Sequence of chain 1.C:
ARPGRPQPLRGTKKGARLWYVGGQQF

A protein and the small-molecule ligand that binds it are described below.
Small molecule (SMILES): Nc1ccn([C@H]2C[C@H](O)[C@@H](COP(=O)(O)O)O2)c(=O)n1

Sequence of chain 2.A:
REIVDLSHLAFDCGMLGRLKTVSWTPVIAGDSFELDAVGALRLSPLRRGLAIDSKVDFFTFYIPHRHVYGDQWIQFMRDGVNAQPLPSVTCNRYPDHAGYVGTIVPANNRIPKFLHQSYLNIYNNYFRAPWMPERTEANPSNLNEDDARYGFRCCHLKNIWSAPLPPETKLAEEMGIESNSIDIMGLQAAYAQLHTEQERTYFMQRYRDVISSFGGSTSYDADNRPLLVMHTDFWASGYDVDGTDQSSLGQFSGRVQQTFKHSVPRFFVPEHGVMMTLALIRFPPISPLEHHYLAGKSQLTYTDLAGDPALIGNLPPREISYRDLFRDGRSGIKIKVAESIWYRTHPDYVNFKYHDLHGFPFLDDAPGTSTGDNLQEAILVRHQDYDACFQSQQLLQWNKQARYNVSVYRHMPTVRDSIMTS

Binding-site contacts:
Ligand atom C2' contacts residue VAL47 of chain 2.A at 4.3 Å (hydrophobic).
Ligand atom OP1 contacts residue LYS21 of chain 1.C at 3.9 Å.
Ligand atom P contacts residue LYS21 of chain 1.C at 3.4 Å.
Ligand atom OP2 contacts residue ARG412 of chain 2.A at 1.4 Å (salt-bridge).
Ligand atom C5' contacts residue ARG412 of chain 2.A at 3.0 Å.
Ligand atom P contacts residue ARG412 of chain 2.A at 2.7 Å.
Ligand atom O3' contacts residue VAL47 of chain 2.A at 3.1 Å.
Ligand atom C4' contacts residue ASN414 of chain 2.A at 3.0 Å.
Ligand atom C3' contacts residue VAL47 of chain 2.A at 4.0 Å (hydrophobic).
Ligand atom O3' contacts residue ARG412 of chain 2.A at 4.3 Å.
Ligand atom O5' contacts residue ARG412 of chain 2.A at 3.1 Å (salt-bridge).
Ligand atom OP1 contacts residue ARG412 of chain 2.A at 3.8 Å.
Ligand atom O4' contacts residue ASN414 of chain 2.A at 2.9 Å (h-bond).
Ligand atom C3' contacts residue ASN414 of chain 2.A at 4.5 Å.
Ligand atom C5' contacts residue ASN414 of chain 2.A at 3.3 Å.
Ligand atom C1' contacts residue ASN414 of chain 2.A at 4.1 Å.
Ligand atom OP2 contacts residue LYS21 of chain 1.C at 2.7 Å (salt-bridge).
Ligand atom C4' contacts residue ARG412 of chain 2.A at 4.4 Å.
Ligand atom C4' contacts residue VAL47 of chain 2.A at 4.1 Å (hydrophobic).
Ligand atom OP1 contacts residue ARG18 of chain 1.C at 4.0 Å.
Ligand atom OP2 contacts residue ARG18 of chain 1.C at 3.7 Å.